This protein binds this small molecule.
Small molecule (SMILES): CC(=O)N[C@@H]1[C@@H](O)[C@H](O)[C@@H](CO)O[C@H]1O

Sequence of chain 1.C:
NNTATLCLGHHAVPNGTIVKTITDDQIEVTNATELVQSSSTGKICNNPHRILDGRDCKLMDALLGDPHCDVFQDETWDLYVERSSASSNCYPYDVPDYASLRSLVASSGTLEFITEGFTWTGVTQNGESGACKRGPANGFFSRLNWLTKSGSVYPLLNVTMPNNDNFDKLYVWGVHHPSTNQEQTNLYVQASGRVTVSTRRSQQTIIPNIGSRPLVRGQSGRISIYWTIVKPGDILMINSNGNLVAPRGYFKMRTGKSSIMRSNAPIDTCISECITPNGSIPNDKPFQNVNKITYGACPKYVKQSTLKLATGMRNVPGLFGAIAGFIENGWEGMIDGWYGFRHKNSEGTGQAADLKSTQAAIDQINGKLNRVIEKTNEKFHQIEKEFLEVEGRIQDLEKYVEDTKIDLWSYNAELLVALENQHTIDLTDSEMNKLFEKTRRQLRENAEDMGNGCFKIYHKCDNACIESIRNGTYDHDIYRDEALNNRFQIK

Binding-site contacts:
Ligand atom C2 contacts residue VAL290 of chain 1.C at 3.9 Å (hydrophobic).
Ligand atom C1 contacts residue ASN278 of chain 1.C at 1.5 Å.
Ligand atom C4 contacts residue ASN278 of chain 1.C at 4.2 Å.
Ligand atom O5 contacts residue ASN278 of chain 1.C at 2.3 Å (h-bond).
Ligand atom N2 contacts residue ASN278 of chain 1.C at 3.1 Å (h-bond).
Ligand atom C8 contacts residue SER38 of chain 1.C at 3.5 Å.
Ligand atom C7 contacts residue VAL290 of chain 1.C at 4.3 Å (hydrophobic).
Ligand atom C6 contacts residue ASN278 of chain 1.C at 4.5 Å.
Ligand atom N2 contacts residue VAL290 of chain 1.C at 3.5 Å (h-bond).
Ligand atom C1 contacts residue ASN291 of chain 1.C at 4.0 Å.
Ligand atom C3 contacts residue VAL290 of chain 1.C at 4.3 Å (hydrophobic).
Ligand atom O5 contacts residue ASN291 of chain 1.C at 3.9 Å.
Ligand atom C3 contacts residue ASN278 of chain 1.C at 3.8 Å.
Ligand atom O7 contacts residue ASN278 of chain 1.C at 3.2 Å (h-bond).
Ligand atom C7 contacts residue ASN278 of chain 1.C at 3.4 Å.
Ligand atom C1 contacts residue VAL290 of chain 1.C at 3.5 Å (hydrophobic).
Ligand atom C5 contacts residue ASN278 of chain 1.C at 3.6 Å.
Ligand atom C8 contacts residue VAL290 of chain 1.C at 4.3 Å (hydrophobic).
Ligand atom C2 contacts residue ASN278 of chain 1.C at 2.5 Å.